Binding-site contacts:
Ligand atom C6 contacts residue PHE158 of chain 2.R at 3.5 Å (hydrophobic).
Ligand atom CAH contacts residue ARG337 of chain 2.Q at 3.6 Å.
Ligand atom CAC contacts residue GLY73 of chain 2.R at 3.6 Å.
Ligand atom CAK contacts residue PHE158 of chain 2.R at 3.6 Å (hydrophobic).
Ligand atom CAU contacts residue GLY73 of chain 2.R at 3.7 Å.
Ligand atom CAB contacts residue MET311 of chain 2.Q at 3.6 Å (hydrophobic).
Ligand atom CBA contacts residue ARG337 of chain 2.Q at 3.7 Å.
Ligand atom OAS contacts residue ARG337 of chain 2.Q at 2.6 Å (salt-bridge).
Ligand atom N3 contacts residue GLY73 of chain 2.R at 3.4 Å.
Ligand atom OAF contacts residue LYS208 of chain 2.R at 2.9 Å (salt-bridge).
Ligand atom SBB contacts residue ARG337 of chain 2.Q at 3.5 Å (salt-bridge).
Ligand atom CAB contacts residue ARG337 of chain 2.Q at 3.4 Å.
Ligand atom N1 contacts residue ARG337 of chain 2.Q at 3.1 Å (salt-bridge).
Ligand atom OAF contacts residue TRP543 of chain 2.Q at 3.3 Å.
Ligand atom C6 contacts residue ARG337 of chain 2.Q at 3.2 Å.
Ligand atom OAS contacts residue PHE158 of chain 2.R at 3.2 Å.
Ligand atom CAU contacts residue LYS208 of chain 2.R at 3.4 Å.
Ligand atom CAA contacts residue GLY73 of chain 2.R at 3.7 Å.
Ligand atom CAC contacts residue TPP1 of chain 2.QB at 3.5 Å.
Ligand atom NAP contacts residue TRP543 of chain 2.Q at 3.6 Å.
Ligand atom CAI contacts residue ASP336 of chain 2.Q at 3.5 Å.
Ligand atom CAJ contacts residue ARG337 of chain 2.Q at 3.4 Å.
Ligand atom NAQ contacts residue TRP543 of chain 2.Q at 3.4 Å.
Ligand atom CAW contacts residue PRO149 of chain 2.R at 3.6 Å (hydrophobic).
Ligand atom CAK contacts residue VAL148 of chain 2.R at 3.5 Å (hydrophobic).
Ligand atom OAD contacts residue LYS208 of chain 2.R at 2.3 Å (salt-bridge).
Ligand atom CAI contacts residue ALA157 of chain 2.R at 3.7 Å (hydrophobic).
Ligand atom OAD contacts residue TRP543 of chain 2.Q at 3.4 Å.
Ligand atom CAB contacts residue FAD1 of chain 2.SB at 3.6 Å.
Ligand atom NAQ contacts residue ARG337 of chain 2.Q at 3.4 Å (salt-bridge).
Ligand atom C2 contacts residue TRP543 of chain 2.Q at 3.6 Å (hydrophobic).
Ligand atom CAU contacts residue TRP543 of chain 2.Q at 3.3 Å (hydrophobic).
Ligand atom OAG contacts residue ARG337 of chain 2.Q at 2.5 Å (salt-bridge).
Ligand atom OAE contacts residue ALA74 of chain 2.R at 3.6 Å.
Ligand atom SBB contacts residue LYS208 of chain 2.R at 3.7 Å.
Ligand atom NAP contacts residue GLY73 of chain 2.R at 3.4 Å.
Ligand atom OAE contacts residue VAL148 of chain 2.R at 3.5 Å.
Ligand atom OAD contacts residue GLY73 of chain 2.R at 3.3 Å (h-bond).
Ligand atom CAW contacts residue ARG337 of chain 2.Q at 3.5 Å.
Ligand atom OAT contacts residue MET539 of chain 2.Q at 3.3 Å.

A small-molecule ligand and the protein it binds are described below.
Small molecule (SMILES): COC(=O)c1ccccc1CS(=O)(=O)NC(=O)Nc1nc(OC)cc(OC)n1

Sequence of chain 2.R:
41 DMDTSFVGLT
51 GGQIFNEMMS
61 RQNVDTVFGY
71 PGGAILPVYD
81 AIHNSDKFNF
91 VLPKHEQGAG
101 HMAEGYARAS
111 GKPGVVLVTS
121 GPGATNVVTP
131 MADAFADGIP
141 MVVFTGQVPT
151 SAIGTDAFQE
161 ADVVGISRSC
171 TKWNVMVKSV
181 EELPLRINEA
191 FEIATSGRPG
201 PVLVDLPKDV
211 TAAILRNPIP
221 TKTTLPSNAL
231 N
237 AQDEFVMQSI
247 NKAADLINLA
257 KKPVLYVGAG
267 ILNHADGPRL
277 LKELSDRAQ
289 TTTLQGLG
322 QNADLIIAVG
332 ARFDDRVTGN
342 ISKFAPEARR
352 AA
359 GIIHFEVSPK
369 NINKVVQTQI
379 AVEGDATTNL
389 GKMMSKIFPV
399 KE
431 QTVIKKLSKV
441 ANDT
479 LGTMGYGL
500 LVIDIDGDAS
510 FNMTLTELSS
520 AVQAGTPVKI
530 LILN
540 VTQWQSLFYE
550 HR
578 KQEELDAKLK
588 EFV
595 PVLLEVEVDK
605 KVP

Sequence of chain 2.Q:
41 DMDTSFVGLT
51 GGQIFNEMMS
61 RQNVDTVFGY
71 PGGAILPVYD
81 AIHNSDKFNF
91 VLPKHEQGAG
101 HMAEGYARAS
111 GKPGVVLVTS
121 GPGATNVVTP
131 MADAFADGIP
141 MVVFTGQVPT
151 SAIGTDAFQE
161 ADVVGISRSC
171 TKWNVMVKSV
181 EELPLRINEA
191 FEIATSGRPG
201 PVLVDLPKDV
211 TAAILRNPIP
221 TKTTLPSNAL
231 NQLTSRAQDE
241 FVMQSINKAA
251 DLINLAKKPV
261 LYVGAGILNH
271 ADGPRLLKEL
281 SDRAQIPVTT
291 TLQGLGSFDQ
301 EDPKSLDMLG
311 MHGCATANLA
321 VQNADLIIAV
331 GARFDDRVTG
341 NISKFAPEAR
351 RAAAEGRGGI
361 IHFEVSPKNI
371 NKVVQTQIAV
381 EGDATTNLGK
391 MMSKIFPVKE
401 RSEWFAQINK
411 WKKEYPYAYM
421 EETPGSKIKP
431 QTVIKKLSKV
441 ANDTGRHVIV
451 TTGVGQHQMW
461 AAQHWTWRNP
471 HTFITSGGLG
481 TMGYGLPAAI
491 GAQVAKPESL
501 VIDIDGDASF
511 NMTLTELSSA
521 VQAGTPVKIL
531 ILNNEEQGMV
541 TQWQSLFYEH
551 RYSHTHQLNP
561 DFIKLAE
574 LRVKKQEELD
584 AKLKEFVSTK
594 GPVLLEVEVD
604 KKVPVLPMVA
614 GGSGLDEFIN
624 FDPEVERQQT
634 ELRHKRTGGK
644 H